Sequence of chain 1.C:
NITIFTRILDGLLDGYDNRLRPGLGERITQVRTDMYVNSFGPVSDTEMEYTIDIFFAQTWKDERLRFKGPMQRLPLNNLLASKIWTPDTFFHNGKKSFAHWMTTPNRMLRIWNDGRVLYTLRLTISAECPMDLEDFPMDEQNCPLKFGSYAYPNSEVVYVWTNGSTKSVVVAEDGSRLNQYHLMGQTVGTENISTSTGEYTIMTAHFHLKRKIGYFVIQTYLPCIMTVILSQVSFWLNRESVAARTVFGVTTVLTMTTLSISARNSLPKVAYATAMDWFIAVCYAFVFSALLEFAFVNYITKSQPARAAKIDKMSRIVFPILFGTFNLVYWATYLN

Binding-site contacts:
Ligand atom C21 contacts residue TYR213 of chain 1.D at 3.6 Å (hydrophobic).
Ligand atom N14 contacts residue THR133 of chain 1.C at 3.4 Å.
Ligand atom N11 contacts residue TYR163 of chain 1.D at 2.8 Å (h-bond).
Ligand atom C09 contacts residue SER162 of chain 1.D at 3.2 Å.
Ligand atom C21 contacts residue SER162 of chain 1.D at 2.9 Å.
Ligand atom C01 contacts residue TYR49 of chain 1.C at 3.7 Å (hydrophobic).
Ligand atom C23 contacts residue HIS105 of chain 1.D at 3.3 Å.
Ligand atom C13 contacts residue THR210 of chain 1.D at 3.9 Å.
Ligand atom O17 contacts residue PHE68 of chain 1.C at 2.8 Å (h-bond).
Ligand atom C15 contacts residue THR210 of chain 1.D at 3.9 Å.
Ligand atom N14 contacts residue THR210 of chain 1.D at 3.6 Å.
Ligand atom C21 contacts residue ILE215 of chain 1.D at 3.5 Å (hydrophobic).
Ligand atom C10 contacts residue TYR163 of chain 1.D at 3.9 Å (hydrophobic).
Ligand atom C09 contacts residue TYR213 of chain 1.D at 3.3 Å (hydrophobic).
Ligand atom C23 contacts residue ILE206 of chain 1.D at 3.7 Å (hydrophobic).
Ligand atom C12 contacts residue THR210 of chain 1.D at 3.7 Å.
Ligand atom C02 contacts residue PHE68 of chain 1.C at 3.6 Å (hydrophobic).
Ligand atom O17 contacts residue THR133 of chain 1.C at 2.4 Å (h-bond).
Ligand atom C21 contacts residue HIS105 of chain 1.D at 3.3 Å.
Ligand atom C15 contacts residue THR133 of chain 1.C at 3.7 Å.
Ligand atom C12 contacts residue TYR163 of chain 1.D at 3.5 Å (hydrophobic).
Ligand atom C07 contacts residue HIS105 of chain 1.D at 3.6 Å.
Ligand atom C19 contacts residue PHE68 of chain 1.C at 3.7 Å (hydrophobic).
Ligand atom C08 contacts residue HIS105 of chain 1.D at 3.6 Å.
Ligand atom C13 contacts residue THR133 of chain 1.C at 3.7 Å.
Ligand atom O22 contacts residue ILE206 of chain 1.D at 3.1 Å.
Ligand atom O17 contacts residue ALA70 of chain 1.C at 3.6 Å.
Ligand atom O20 contacts residue HIS105 of chain 1.D at 3.1 Å.
Ligand atom C16 contacts residue THR133 of chain 1.C at 3.3 Å.
Ligand atom C02 contacts residue TYR49 of chain 1.C at 3.9 Å (hydrophobic).
Ligand atom C19 contacts residue ASP47 of chain 1.C at 3.7 Å.
Ligand atom C10 contacts residue TYR213 of chain 1.D at 3.9 Å (hydrophobic).
Ligand atom N11 contacts residue TYR213 of chain 1.D at 3.5 Å.
Ligand atom C16 contacts residue PHE68 of chain 1.C at 3.6 Å (hydrophobic).
Ligand atom O20 contacts residue ILE215 of chain 1.D at 3.4 Å.
Ligand atom C21 contacts residue PHE103 of chain 1.D at 3.9 Å (hydrophobic).
Ligand atom O20 contacts residue TYR213 of chain 1.D at 3.3 Å.
Ligand atom C13 contacts residue TYR163 of chain 1.D at 3.7 Å (hydrophobic).
Ligand atom O22 contacts residue HIS105 of chain 1.D at 3.1 Å.
Ligand atom C08 contacts residue TYR213 of chain 1.D at 3.7 Å (hydrophobic).

This protein binds this small molecule.
Small molecule (SMILES): CCc1c(C(=O)OC)ncc2[nH]c3cc(OC)c(OC)cc3c12

Sequence of chain 1.D:
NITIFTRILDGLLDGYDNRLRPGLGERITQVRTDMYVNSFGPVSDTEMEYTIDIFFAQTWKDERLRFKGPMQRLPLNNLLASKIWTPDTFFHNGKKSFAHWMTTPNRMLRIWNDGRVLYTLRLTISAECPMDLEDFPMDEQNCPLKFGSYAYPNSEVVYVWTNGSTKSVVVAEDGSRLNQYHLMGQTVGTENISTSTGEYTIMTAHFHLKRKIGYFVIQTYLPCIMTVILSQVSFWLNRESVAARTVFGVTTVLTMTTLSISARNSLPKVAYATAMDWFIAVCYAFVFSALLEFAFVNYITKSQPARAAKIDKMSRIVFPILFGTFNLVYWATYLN